Sequence of chain 2.A:
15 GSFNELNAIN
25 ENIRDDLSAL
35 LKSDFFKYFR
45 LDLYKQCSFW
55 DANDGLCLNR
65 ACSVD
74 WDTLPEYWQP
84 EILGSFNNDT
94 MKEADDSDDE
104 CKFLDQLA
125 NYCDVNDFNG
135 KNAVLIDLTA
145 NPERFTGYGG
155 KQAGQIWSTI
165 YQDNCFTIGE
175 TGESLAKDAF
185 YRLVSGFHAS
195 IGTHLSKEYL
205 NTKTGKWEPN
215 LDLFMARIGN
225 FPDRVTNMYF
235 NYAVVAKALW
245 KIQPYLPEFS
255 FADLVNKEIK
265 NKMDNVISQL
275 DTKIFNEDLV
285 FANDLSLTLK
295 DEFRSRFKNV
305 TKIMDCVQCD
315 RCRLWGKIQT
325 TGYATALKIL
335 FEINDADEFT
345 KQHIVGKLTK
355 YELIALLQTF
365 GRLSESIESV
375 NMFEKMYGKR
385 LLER

This protein binds this small molecule.
Small molecule (SMILES): CCN1C(=O)CCC1=O

Binding-site contacts:
Ligand atom C1 contacts residue ASN168 of chain 2.A at 3.5 Å.
Ligand atom N1 contacts residue CYS169 of chain 2.A at 3.8 Å.
Ligand atom C2 contacts residue CYS169 of chain 2.A at 2.8 Å (hydrophobic).
Ligand atom O1 contacts residue CYS169 of chain 2.A at 3.2 Å (h-bond).
Ligand atom O2 contacts residue GLN166 of chain 2.A at 4.1 Å.
Ligand atom C3 contacts residue GLN166 of chain 2.A at 3.9 Å.
Ligand atom C4 contacts residue ASN168 of chain 2.A at 3.5 Å.
Ligand atom C4 contacts residue LYS181 of chain 2.A at 4.2 Å.
Ligand atom C1 contacts residue GLN166 of chain 2.A at 3.8 Å.
Ligand atom C3 contacts residue CYS169 of chain 2.A at 3.9 Å (hydrophobic).
Ligand atom C4 contacts residue CYS169 of chain 2.A at 2.8 Å (hydrophobic).
Ligand atom C4 contacts residue GLN166 of chain 2.A at 3.0 Å.
Ligand atom C1 contacts residue CYS169 of chain 2.A at 1.8 Å (hydrophobic).